Sequence of chain 2.A:
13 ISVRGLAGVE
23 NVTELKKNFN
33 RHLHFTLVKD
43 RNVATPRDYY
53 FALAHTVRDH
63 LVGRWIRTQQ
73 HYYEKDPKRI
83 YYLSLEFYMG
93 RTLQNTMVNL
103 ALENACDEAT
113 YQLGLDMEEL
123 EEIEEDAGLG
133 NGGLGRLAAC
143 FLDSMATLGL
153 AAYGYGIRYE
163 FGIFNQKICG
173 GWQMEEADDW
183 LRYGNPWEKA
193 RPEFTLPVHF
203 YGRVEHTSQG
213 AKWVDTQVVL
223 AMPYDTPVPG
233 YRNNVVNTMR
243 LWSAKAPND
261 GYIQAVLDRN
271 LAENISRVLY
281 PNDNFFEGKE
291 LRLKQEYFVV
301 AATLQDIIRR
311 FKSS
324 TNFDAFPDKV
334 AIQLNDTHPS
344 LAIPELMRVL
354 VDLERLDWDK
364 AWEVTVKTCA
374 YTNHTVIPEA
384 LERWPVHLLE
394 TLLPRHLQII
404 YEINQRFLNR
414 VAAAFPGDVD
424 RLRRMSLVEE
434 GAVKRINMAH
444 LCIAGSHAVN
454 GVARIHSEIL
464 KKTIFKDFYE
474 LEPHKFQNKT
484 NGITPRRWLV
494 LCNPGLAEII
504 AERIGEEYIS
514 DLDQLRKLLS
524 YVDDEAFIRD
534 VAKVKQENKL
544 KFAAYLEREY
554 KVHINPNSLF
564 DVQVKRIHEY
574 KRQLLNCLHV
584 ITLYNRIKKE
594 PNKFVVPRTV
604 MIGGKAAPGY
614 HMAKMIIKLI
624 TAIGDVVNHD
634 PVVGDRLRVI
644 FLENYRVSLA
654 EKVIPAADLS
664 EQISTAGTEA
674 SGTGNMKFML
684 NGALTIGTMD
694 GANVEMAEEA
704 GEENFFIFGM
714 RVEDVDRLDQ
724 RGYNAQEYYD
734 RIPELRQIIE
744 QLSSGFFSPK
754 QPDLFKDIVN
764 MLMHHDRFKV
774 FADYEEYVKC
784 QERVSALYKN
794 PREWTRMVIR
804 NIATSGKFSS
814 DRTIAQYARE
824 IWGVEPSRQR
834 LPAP

Binding-site contacts:
Ligand atom O3 contacts residue GLU672 of chain 2.A at 2.8 Å (salt-bridge).
Ligand atom C4 contacts residue GLY675 of chain 2.A at 3.7 Å.
Ligand atom C3 contacts residue GLU672 of chain 2.A at 3.5 Å.
Ligand atom C6 contacts residue HIS377 of chain 2.A at 3.7 Å.
Ligand atom O7 contacts residue GLY135 of chain 2.A at 3.6 Å (h-bond).
Ligand atom C13 contacts residue HIS341 of chain 2.A at 3.8 Å.
Ligand atom C12 contacts residue HIS341 of chain 2.A at 3.8 Å.
Ligand atom C5 contacts residue GLY135 of chain 2.A at 3.7 Å.
Ligand atom O3 contacts residue SER674 of chain 2.A at 3.1 Å (h-bond).
Ligand atom O2 contacts residue GLU672 of chain 2.A at 3.1 Å (salt-bridge).
Ligand atom C13 contacts residue GLU88 of chain 2.A at 3.7 Å.
Ligand atom O5 contacts residue HIS377 of chain 2.A at 3.7 Å.
Ligand atom O8 contacts residue ASN133 of chain 2.A at 3.7 Å.
Ligand atom O4 contacts residue SER674 of chain 2.A at 3.4 Å.
Ligand atom O4 contacts residue ASN484 of chain 2.A at 3.3 Å (h-bond).
Ligand atom N2 contacts residue LEU136 of chain 2.A at 3.7 Å.
Ligand atom O3 contacts residue GLY675 of chain 2.A at 3.1 Å (h-bond).
Ligand atom O6 contacts residue HIS377 of chain 2.A at 2.7 Å (h-bond).
Ligand atom C11 contacts residue ASP283 of chain 2.A at 3.8 Å.
Ligand atom O6 contacts residue VAL455 of chain 2.A at 3.8 Å.
Ligand atom O5 contacts residue LEU136 of chain 2.A at 3.3 Å (h-bond).
Ligand atom O2 contacts residue TYR573 of chain 2.A at 3.2 Å (h-bond).
Ligand atom O5 contacts residue GLY135 of chain 2.A at 3.8 Å.
Ligand atom O6 contacts residue LEU139 of chain 2.A at 3.8 Å.
Ligand atom O3 contacts residue ALA673 of chain 2.A at 3.5 Å (h-bond).
Ligand atom O4 contacts residue GLY675 of chain 2.A at 2.7 Å (h-bond).
Ligand atom C8 contacts residue ASP283 of chain 2.A at 3.6 Å.
Ligand atom O7 contacts residue LEU136 of chain 2.A at 3.0 Å (h-bond).
Ligand atom C3 contacts residue GLY675 of chain 2.A at 3.7 Å.
Ligand atom C6 contacts residue ASN484 of chain 2.A at 3.2 Å.
Ligand atom C2 contacts residue HIS377 of chain 2.A at 3.6 Å.
Ligand atom C6 contacts residue GLY135 of chain 2.A at 3.7 Å.
Ligand atom O6 contacts residue ASN484 of chain 2.A at 2.8 Å (h-bond).
Ligand atom C12 contacts residue ASN282 of chain 2.A at 3.4 Å.
Ligand atom C5 contacts residue LEU136 of chain 2.A at 3.8 Å (hydrophobic).
Ligand atom O8 contacts residue ASP283 of chain 2.A at 3.2 Å (salt-bridge).
Ligand atom C14 contacts residue GLU88 of chain 2.A at 3.3 Å.
Ligand atom C10 contacts residue ASP283 of chain 2.A at 3.5 Å.
Ligand atom C13 contacts residue ASN282 of chain 2.A at 3.4 Å.
Ligand atom C7 contacts residue LEU136 of chain 2.A at 3.5 Å (hydrophobic).

The protein below binds the small molecule below.
Small molecule (SMILES): O=C(NC(=O)c1ccccc1)N[C@@H]1O[C@H](CO)[C@@H](O)[C@H](O)[C@H]1O